Sequence of chain 1.F:
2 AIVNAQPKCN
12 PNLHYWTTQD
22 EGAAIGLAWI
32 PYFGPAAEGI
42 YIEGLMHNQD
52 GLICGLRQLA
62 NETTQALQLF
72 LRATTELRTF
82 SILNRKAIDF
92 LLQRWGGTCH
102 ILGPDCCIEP

Sequence of chain 1.C:
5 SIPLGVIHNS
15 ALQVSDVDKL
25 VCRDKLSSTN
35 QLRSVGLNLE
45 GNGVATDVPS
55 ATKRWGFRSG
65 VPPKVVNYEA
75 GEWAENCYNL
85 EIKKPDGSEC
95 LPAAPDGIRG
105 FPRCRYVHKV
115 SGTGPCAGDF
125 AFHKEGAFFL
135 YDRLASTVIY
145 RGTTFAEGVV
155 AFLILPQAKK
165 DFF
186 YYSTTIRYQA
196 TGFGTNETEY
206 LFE

Binding-site contacts:
Ligand atom C8 contacts residue THR65 of chain 1.D at 3.6 Å.
Ligand atom C6 contacts residue GLU129 of chain 1.C at 4.2 Å.
Ligand atom C2 contacts residue ASN62 of chain 1.D at 2.5 Å.
Ligand atom N2 contacts residue ASN62 of chain 1.D at 2.9 Å (h-bond).
Ligand atom O6 contacts residue GLU129 of chain 1.C at 4.1 Å.
Ligand atom C8 contacts residue VAL153 of chain 1.C at 4.4 Å (hydrophobic).
Ligand atom C1 contacts residue ASN62 of chain 1.D at 1.4 Å.
Ligand atom C8 contacts residue GLY130 of chain 1.C at 4.4 Å.
Ligand atom O6 contacts residue GLN7 of chain 1.D at 3.2 Å (h-bond).
Ligand atom C6 contacts residue GLN7 of chain 1.D at 4.1 Å.
Ligand atom C4 contacts residue ASN62 of chain 1.D at 4.2 Å.
Ligand atom C8 contacts residue TRP30 of chain 1.F at 4.3 Å (hydrophobic).
Ligand atom C5 contacts residue ASN62 of chain 1.D at 3.6 Å.
Ligand atom C5 contacts residue GLU129 of chain 1.C at 4.3 Å.
Ligand atom O7 contacts residue ALA131 of chain 1.C at 4.4 Å.
Ligand atom O6 contacts residue PRO8 of chain 1.D at 4.2 Å.
Ligand atom C8 contacts residue ALA131 of chain 1.C at 4.4 Å (hydrophobic).
Ligand atom C8 contacts residue GLU129 of chain 1.C at 3.7 Å.
Ligand atom C7 contacts residue GLU129 of chain 1.C at 4.0 Å.
Ligand atom O7 contacts residue GLU129 of chain 1.C at 4.1 Å.
Ligand atom O5 contacts residue GLN7 of chain 1.D at 3.6 Å.
Ligand atom O7 contacts residue ASN62 of chain 1.D at 4.4 Å.
Ligand atom O5 contacts residue ASN62 of chain 1.D at 2.3 Å (h-bond).
Ligand atom O3 contacts residue GLU129 of chain 1.C at 4.3 Å.
Ligand atom C7 contacts residue ASN62 of chain 1.D at 3.9 Å.
Ligand atom C1 contacts residue GLN7 of chain 1.D at 4.3 Å.
Ligand atom C3 contacts residue ASN62 of chain 1.D at 3.8 Å.

The protein below binds the small molecule below.
Small molecule (SMILES): CC(=O)N[C@H]1[C@H](O[C@H]2[C@H](O)[C@@H](NC(C)=O)CO[C@@H]2CO)O[C@H](CO)[C@@H](O)[C@@H]1O

Sequence of chain 1.D:
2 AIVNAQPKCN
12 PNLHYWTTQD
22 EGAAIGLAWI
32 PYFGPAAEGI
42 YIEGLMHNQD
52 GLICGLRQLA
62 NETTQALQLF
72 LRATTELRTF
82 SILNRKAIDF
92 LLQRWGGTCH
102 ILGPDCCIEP